Sequence of chain 1.B:
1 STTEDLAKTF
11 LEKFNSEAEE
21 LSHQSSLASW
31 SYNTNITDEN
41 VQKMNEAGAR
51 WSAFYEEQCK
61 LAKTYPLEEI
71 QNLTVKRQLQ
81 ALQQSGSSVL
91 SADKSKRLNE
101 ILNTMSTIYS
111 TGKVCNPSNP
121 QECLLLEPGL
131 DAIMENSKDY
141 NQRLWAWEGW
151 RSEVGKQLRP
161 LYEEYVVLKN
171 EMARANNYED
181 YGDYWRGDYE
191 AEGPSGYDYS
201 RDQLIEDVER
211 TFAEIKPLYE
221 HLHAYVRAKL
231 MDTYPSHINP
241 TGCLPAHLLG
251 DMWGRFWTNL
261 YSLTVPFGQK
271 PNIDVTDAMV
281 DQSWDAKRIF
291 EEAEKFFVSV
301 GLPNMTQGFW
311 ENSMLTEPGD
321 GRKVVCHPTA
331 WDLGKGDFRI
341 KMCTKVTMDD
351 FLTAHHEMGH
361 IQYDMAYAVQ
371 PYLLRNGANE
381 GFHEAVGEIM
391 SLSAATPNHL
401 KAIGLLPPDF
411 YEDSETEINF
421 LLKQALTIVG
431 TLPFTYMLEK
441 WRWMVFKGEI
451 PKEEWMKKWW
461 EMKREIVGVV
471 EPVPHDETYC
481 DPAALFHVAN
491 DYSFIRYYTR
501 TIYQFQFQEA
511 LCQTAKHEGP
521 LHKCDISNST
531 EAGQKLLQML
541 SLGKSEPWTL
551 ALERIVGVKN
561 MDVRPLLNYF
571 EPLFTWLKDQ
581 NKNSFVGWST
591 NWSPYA

Binding-site contacts:
Ligand atom C5 contacts residue ASN304 of chain 1.B at 3.7 Å.
Ligand atom C7 contacts residue ASN304 of chain 1.B at 3.7 Å.
Ligand atom C4 contacts residue ASN304 of chain 1.B at 4.3 Å.
Ligand atom C3 contacts residue ASN304 of chain 1.B at 3.7 Å.
Ligand atom C1 contacts residue ASN304 of chain 1.B at 1.4 Å.
Ligand atom C8 contacts residue GLU294 of chain 1.B at 4.5 Å.
Ligand atom O5 contacts residue ASN304 of chain 1.B at 2.5 Å (h-bond).
Ligand atom C2 contacts residue ASN304 of chain 1.B at 2.5 Å.
Ligand atom N2 contacts residue ASN304 of chain 1.B at 2.7 Å (h-bond).
Ligand atom C8 contacts residue ASN304 of chain 1.B at 4.0 Å.

A protein and the small-molecule ligand that binds it are described below.
Small molecule (SMILES): CC(=O)N[C@@H]1[C@@H](O)[C@H](O)[C@@H](CO)O[C@H]1O